Sequence of chain 1.A:
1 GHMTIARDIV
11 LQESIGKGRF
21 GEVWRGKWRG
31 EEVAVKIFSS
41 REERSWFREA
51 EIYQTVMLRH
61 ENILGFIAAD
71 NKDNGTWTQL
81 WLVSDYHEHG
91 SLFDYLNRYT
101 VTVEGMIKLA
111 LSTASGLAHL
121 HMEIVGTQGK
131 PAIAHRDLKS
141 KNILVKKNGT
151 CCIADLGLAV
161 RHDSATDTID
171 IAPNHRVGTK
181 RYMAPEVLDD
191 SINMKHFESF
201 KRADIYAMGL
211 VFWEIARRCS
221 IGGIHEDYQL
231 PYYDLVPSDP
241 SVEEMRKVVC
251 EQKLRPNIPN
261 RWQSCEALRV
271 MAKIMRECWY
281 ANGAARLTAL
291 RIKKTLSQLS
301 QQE

The protein below binds the small molecule below.
Small molecule (SMILES): Cc1cccc(-c2ncn(CC(F)F)c2-c2ccc3nccn3c2)n1

Binding-site contacts:
Ligand atom C25 contacts residue ILE15 of chain 1.A at 3.5 Å (hydrophobic).
Ligand atom C24 contacts residue ILE15 of chain 1.A at 3.7 Å (hydrophobic).
Ligand atom N23 contacts residue TYR86 of chain 1.A at 3.6 Å.
Ligand atom C10 contacts residue ALA34 of chain 1.A at 3.6 Å (hydrophobic).
Ligand atom F16 contacts residue ALA154 of chain 1.A at 3.2 Å.
Ligand atom F15 contacts residue ASN142 of chain 1.A at 3.5 Å.
Ligand atom C8 contacts residue SER84 of chain 1.A at 3.9 Å.
Ligand atom C22 contacts residue VAL23 of chain 1.A at 3.8 Å (hydrophobic).
Ligand atom C14 contacts residue LYS141 of chain 1.A at 3.4 Å.
Ligand atom N7 contacts residue LYS36 of chain 1.A at 3.7 Å.
Ligand atom N4 contacts residue LYS36 of chain 1.A at 3.0 Å (salt-bridge).
Ligand atom C11 contacts residue LYS36 of chain 1.A at 3.8 Å.
Ligand atom C9 contacts residue LEU82 of chain 1.A at 3.5 Å (hydrophobic).
Ligand atom C9 contacts residue SER84 of chain 1.A at 3.3 Å.
Ligand atom N7 contacts residue LEU64 of chain 1.A at 3.8 Å.
Ligand atom N23 contacts residue HIS87 of chain 1.A at 3.0 Å (h-bond).
Ligand atom C3 contacts residue ASP155 of chain 1.A at 3.6 Å.
Ligand atom C10 contacts residue SER84 of chain 1.A at 3.2 Å.
Ligand atom C10 contacts residue LYS36 of chain 1.A at 3.7 Å.
Ligand atom N21 contacts residue LEU144 of chain 1.A at 3.7 Å.
Ligand atom C19 contacts residue ALA34 of chain 1.A at 3.5 Å (hydrophobic).
Ligand atom C19 contacts residue ASP85 of chain 1.A at 3.5 Å.
Ligand atom C19 contacts residue LEU144 of chain 1.A at 3.5 Å (hydrophobic).
Ligand atom C24 contacts residue TYR86 of chain 1.A at 3.6 Å (hydrophobic).
Ligand atom C12 contacts residue TYR53 of chain 1.A at 3.7 Å (hydrophobic).
Ligand atom N4 contacts residue ASP155 of chain 1.A at 3.7 Å.
Ligand atom C3 contacts residue LYS36 of chain 1.A at 3.8 Å.
Ligand atom C20 contacts residue LEU144 of chain 1.A at 3.8 Å (hydrophobic).
Ligand atom F15 contacts residue LYS141 of chain 1.A at 3.5 Å.
Ligand atom C24 contacts residue HIS87 of chain 1.A at 3.2 Å.
Ligand atom F15 contacts residue ASP155 of chain 1.A at 3.5 Å.
Ligand atom F15 contacts residue ALA154 of chain 1.A at 3.8 Å.
Ligand atom C20 contacts residue ALA34 of chain 1.A at 3.8 Å (hydrophobic).
Ligand atom C11 contacts residue SER84 of chain 1.A at 3.6 Å.
Ligand atom F16 contacts residue LEU144 of chain 1.A at 3.2 Å.
Ligand atom C18 contacts residue SER84 of chain 1.A at 3.7 Å.
Ligand atom C19 contacts residue SER84 of chain 1.A at 3.8 Å.
Ligand atom C18 contacts residue LEU144 of chain 1.A at 3.6 Å (hydrophobic).
Ligand atom C10 contacts residue LEU82 of chain 1.A at 3.7 Å (hydrophobic).
Ligand atom C18 contacts residue LEU64 of chain 1.A at 3.9 Å (hydrophobic).